This small molecule binds to this protein.
Small molecule (SMILES): CCN(CC)CCS(=O)(=O)[C@@H]1CCN2C(=O)c3coc(n3)CC(=O)C[C@H](O)/C=C(C)/C=C/CNC(=O)/C=C/[C@@H](C)[C@@H](C(C)C)OC(=O)[C@@H]12

Binding-site contacts:
Ligand atom C31 contacts residue DBB3 of chain 1.BB at 3.5 Å.

Sequence of chain 1.BB:
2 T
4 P